Binding-site contacts:
Ligand atom C2 contacts residue ASN1156 of chain 1.C at 2.5 Å.
Ligand atom O5 contacts residue ASN1156 of chain 1.C at 2.3 Å (h-bond).
Ligand atom C3 contacts residue ASN1156 of chain 1.C at 3.8 Å.
Ligand atom C7 contacts residue ASN1156 of chain 1.C at 3.1 Å.
Ligand atom C1 contacts residue ASN1156 of chain 1.C at 1.4 Å.
Ligand atom O7 contacts residue ASN1156 of chain 1.C at 2.9 Å (h-bond).
Ligand atom C5 contacts residue ASN1156 of chain 1.C at 3.7 Å.
Ligand atom C8 contacts residue ASN1156 of chain 1.C at 4.4 Å.
Ligand atom N2 contacts residue ASN1156 of chain 1.C at 3.0 Å (h-bond).
Ligand atom C4 contacts residue ASN1156 of chain 1.C at 4.2 Å.

Sequence of chain 1.C:
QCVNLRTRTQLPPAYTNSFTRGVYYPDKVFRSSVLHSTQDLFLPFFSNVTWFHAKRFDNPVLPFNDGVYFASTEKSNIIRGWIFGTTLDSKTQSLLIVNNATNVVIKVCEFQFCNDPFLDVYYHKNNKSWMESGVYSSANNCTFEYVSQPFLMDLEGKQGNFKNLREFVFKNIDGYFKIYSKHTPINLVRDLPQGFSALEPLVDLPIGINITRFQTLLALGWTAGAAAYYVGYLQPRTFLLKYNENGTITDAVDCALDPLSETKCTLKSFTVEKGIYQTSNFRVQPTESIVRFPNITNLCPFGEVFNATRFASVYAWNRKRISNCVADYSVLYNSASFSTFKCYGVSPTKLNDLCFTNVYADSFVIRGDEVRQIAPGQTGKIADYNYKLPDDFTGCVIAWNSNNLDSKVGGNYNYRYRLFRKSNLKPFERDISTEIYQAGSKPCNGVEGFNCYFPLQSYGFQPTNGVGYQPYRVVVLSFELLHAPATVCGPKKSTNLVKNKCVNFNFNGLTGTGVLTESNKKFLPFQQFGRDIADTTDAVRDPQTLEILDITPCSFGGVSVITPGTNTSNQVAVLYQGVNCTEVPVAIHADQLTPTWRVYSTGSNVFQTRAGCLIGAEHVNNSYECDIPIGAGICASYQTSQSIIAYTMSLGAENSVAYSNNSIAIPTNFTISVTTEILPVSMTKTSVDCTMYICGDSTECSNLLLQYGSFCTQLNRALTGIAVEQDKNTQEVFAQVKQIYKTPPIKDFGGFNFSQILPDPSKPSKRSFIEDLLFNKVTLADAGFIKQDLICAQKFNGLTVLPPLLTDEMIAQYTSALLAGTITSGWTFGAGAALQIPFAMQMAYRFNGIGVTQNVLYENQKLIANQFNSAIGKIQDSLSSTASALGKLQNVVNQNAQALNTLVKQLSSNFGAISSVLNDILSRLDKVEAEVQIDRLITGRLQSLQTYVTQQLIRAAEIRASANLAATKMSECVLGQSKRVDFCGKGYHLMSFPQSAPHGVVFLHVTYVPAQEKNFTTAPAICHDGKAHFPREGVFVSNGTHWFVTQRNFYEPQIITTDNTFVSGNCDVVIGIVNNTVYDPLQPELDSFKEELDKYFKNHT

This protein binds this small molecule.
Small molecule (SMILES): CC(=O)N[C@@H]1[C@@H](O)[C@H](O)[C@@H](CO)O[C@H]1O